The small molecule below binds the protein below.
Small molecule (SMILES): C[C@H](CCC(=O)NCCC[N+](C)(C)CC(O)CS(=O)(=O)O)[C@H]1CC[C@H]2[C@@H]3[C@H](O)C[C@@H]4C[C@H](O)CC[C@]4(C)[C@H]3C[C@H](O)[C@]12C

Sequence of chain 1.A:
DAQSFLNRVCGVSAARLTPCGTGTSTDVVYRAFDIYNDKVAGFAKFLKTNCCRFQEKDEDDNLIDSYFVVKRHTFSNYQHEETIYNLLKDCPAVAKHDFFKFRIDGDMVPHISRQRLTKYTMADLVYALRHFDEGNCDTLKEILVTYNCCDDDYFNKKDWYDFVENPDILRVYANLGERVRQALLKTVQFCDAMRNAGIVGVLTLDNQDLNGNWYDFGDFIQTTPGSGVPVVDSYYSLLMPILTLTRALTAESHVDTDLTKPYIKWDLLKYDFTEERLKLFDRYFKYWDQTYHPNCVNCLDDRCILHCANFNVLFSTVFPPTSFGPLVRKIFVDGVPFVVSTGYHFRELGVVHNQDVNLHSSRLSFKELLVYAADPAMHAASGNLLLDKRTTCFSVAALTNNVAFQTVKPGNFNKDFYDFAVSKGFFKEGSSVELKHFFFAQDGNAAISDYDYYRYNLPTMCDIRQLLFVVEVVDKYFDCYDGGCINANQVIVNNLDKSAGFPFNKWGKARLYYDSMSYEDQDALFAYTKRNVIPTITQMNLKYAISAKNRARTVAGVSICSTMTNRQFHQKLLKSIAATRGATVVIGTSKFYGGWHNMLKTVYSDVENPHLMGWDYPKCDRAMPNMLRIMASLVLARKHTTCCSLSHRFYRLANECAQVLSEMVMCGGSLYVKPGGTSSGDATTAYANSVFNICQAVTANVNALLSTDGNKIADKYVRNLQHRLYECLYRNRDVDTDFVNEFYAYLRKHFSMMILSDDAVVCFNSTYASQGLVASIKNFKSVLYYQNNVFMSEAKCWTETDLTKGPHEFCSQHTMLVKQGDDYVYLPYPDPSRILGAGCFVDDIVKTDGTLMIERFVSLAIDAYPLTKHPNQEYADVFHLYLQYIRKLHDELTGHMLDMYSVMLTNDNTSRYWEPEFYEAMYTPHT

Binding-site contacts:
Ligand atom C3 contacts residue VAL204 of chain 1.A at 3.7 Å (hydrophobic).
Ligand atom C13 contacts residue ILE223 of chain 1.A at 4.3 Å (hydrophobic).
Ligand atom C11 contacts residue ASP221 of chain 1.A at 3.8 Å.
Ligand atom C14 contacts residue ILE223 of chain 1.A at 3.7 Å (hydrophobic).
Ligand atom C11 contacts residue GLY203 of chain 1.A at 4.5 Å.
Ligand atom C10 contacts residue VAL233 of chain 1.A at 3.6 Å (hydrophobic).
Ligand atom O4 contacts residue ARG733 of chain 1.A at 4.5 Å.
Ligand atom C22 contacts residue VAL231 of chain 1.A at 4.5 Å (hydrophobic).
Ligand atom C11 contacts residue VAL204 of chain 1.A at 3.7 Å (hydrophobic).
Ligand atom O2 contacts residue ILE223 of chain 1.A at 3.8 Å.
Ligand atom C15 contacts residue ILE223 of chain 1.A at 4.0 Å (hydrophobic).
Ligand atom C1 contacts residue ASP221 of chain 1.A at 4.4 Å.
Ligand atom C10 contacts residue VAL202 of chain 1.A at 3.6 Å (hydrophobic).
Ligand atom C14 contacts residue ASP221 of chain 1.A at 3.7 Å.
Ligand atom C13 contacts residue ASP221 of chain 1.A at 3.9 Å.
Ligand atom C16 contacts residue ILE223 of chain 1.A at 3.7 Å (hydrophobic).
Ligand atom C28 contacts residue ILE223 of chain 1.A at 4.1 Å (hydrophobic).